Binding-site contacts:
Ligand atom PG contacts residue ASP59 of chain 2.A at 3.6 Å.
Ligand atom O3' contacts residue SER60 of chain 2.A at 3.6 Å.
Ligand atom N3 contacts residue VAL54 of chain 2.A at 3.6 Å.
Ligand atom C2 contacts residue VAL54 of chain 2.A at 3.5 Å (hydrophobic).
Ligand atom O1B contacts residue ASP59 of chain 2.A at 3.5 Å (salt-bridge).
Ligand atom O3G contacts residue ASP59 of chain 2.A at 2.6 Å (salt-bridge).
Ligand atom O3' contacts residue GLY156 of chain 2.A at 3.1 Å (h-bond).
Ligand atom C4' contacts residue HIS157 of chain 2.A at 3.6 Å.
Ligand atom C2' contacts residue ALA53 of chain 2.A at 3.2 Å (hydrophobic).
Ligand atom O2' contacts residue ALA53 of chain 2.A at 2.5 Å (h-bond).
Ligand atom O3G contacts residue GLY57 of chain 2.A at 3.7 Å.
Ligand atom N1 contacts residue VAL54 of chain 2.A at 3.7 Å.
Ligand atom O3A contacts residue ASP161 of chain 2.A at 3.9 Å.
Ligand atom O1G contacts residue ASP59 of chain 2.A at 3.2 Å.
Ligand atom O2' contacts residue GLY156 of chain 2.A at 3.2 Å (h-bond).
Ligand atom C4 contacts residue SER55 of chain 2.A at 3.8 Å.
Ligand atom O2G contacts residue GLY57 of chain 2.A at 3.3 Å.
Ligand atom N3 contacts residue ALA53 of chain 2.A at 3.6 Å.
Ligand atom O2G contacts residue SER60 of chain 2.A at 3.4 Å (h-bond).
Ligand atom C2 contacts residue ILE79 of chain 2.A at 3.6 Å (hydrophobic).
Ligand atom N6 contacts residue ILE79 of chain 2.A at 3.0 Å (h-bond).
Ligand atom C5 contacts residue SER55 of chain 2.A at 3.5 Å.
Ligand atom C1' contacts residue ALA53 of chain 2.A at 3.9 Å (hydrophobic).
Ligand atom O3G contacts residue LYS58 of chain 2.A at 3.5 Å (salt-bridge).
Ligand atom N1 contacts residue ILE79 of chain 2.A at 3.0 Å (h-bond).
Ligand atom O1G contacts residue SER60 of chain 2.A at 3.5 Å (h-bond).
Ligand atom C6 contacts residue SER55 of chain 2.A at 3.9 Å.
Ligand atom O1B contacts residue ASP161 of chain 2.A at 3.1 Å (salt-bridge).
Ligand atom C2 contacts residue LEU77 of chain 2.A at 3.5 Å (hydrophobic).
Ligand atom O2' contacts residue THR155 of chain 2.A at 3.7 Å.
Ligand atom C2' contacts residue SER60 of chain 2.A at 3.9 Å.
Ligand atom C5' contacts residue HIS157 of chain 2.A at 3.5 Å.
Ligand atom N6 contacts residue LEU81 of chain 2.A at 3.8 Å.
Ligand atom C8 contacts residue SER55 of chain 2.A at 3.9 Å.
Ligand atom PG contacts residue SER55 of chain 2.A at 3.7 Å.
Ligand atom C6 contacts residue ILE79 of chain 2.A at 3.8 Å (hydrophobic).
Ligand atom O2G contacts residue SER55 of chain 2.A at 2.4 Å (h-bond).
Ligand atom N7 contacts residue SER55 of chain 2.A at 3.5 Å.
Ligand atom N7 contacts residue LYS137 of chain 2.A at 3.8 Å.
Ligand atom O2' contacts residue SER60 of chain 2.A at 3.6 Å.

Sequence of chain 2.A:
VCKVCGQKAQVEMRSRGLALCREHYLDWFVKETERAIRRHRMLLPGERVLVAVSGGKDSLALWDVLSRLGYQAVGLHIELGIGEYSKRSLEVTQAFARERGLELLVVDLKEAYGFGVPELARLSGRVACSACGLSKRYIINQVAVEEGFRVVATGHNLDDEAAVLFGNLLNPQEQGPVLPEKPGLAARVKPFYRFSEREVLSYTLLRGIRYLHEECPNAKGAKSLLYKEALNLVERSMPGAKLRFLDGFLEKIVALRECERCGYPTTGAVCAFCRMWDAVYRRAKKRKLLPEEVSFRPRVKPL

A protein and the small-molecule ligand that binds it are described below.
Small molecule (SMILES): Nc1ncnc2c1ncn2[C@@H]1O[C@H](CO[P](=O)(O)O[P](=O)(O)NP(=O)(O)O)[C@@H](O)[C@H]1O